Binding-site contacts:
Ligand atom C3 contacts residue PHE119 of chain 1.C at 4.1 Å (hydrophobic).
Ligand atom O1 contacts residue GLU143 of chain 1.C at 2.7 Å (salt-bridge).
Ligand atom O3 contacts residue VAL117 of chain 1.C at 4.3 Å.
Ligand atom C3 contacts residue ALA118 of chain 1.C at 4.1 Å (hydrophobic).
Ligand atom C1 contacts residue GLU143 of chain 1.C at 4.0 Å.
Ligand atom C1 contacts residue ALA118 of chain 1.C at 4.0 Å (hydrophobic).
Ligand atom O1 contacts residue PHE119 of chain 1.C at 3.0 Å (h-bond).
Ligand atom O3 contacts residue LYS77 of chain 1.C at 3.9 Å.
Ligand atom C1 contacts residue PHE119 of chain 1.C at 3.2 Å (hydrophobic).
Ligand atom C2 contacts residue GLU143 of chain 1.C at 4.5 Å.
Ligand atom O3 contacts residue PHE119 of chain 1.C at 4.3 Å.
Ligand atom O1 contacts residue ALA118 of chain 1.C at 3.5 Å.
Ligand atom O3 contacts residue LYS78 of chain 1.C at 4.2 Å.
Ligand atom C2 contacts residue PHE119 of chain 1.C at 4.1 Å (hydrophobic).
Ligand atom C3 contacts residue VAL117 of chain 1.C at 3.9 Å (hydrophobic).

Sequence of chain 1.C:
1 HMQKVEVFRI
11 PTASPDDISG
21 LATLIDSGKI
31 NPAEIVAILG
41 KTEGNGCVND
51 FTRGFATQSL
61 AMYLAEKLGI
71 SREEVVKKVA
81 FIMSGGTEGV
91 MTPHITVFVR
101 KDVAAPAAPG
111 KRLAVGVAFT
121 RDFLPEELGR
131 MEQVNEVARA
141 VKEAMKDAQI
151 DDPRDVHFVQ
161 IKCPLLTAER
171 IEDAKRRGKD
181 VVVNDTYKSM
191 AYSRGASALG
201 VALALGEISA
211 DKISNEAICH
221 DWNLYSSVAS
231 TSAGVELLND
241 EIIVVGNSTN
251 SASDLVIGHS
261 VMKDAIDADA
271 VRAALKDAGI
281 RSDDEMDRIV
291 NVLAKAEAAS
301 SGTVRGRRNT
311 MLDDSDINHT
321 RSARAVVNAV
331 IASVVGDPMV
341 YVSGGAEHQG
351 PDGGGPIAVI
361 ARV

The small molecule below binds the protein below.
Small molecule (SMILES): OCCCO